This protein binds this small molecule.
Small molecule (SMILES): CC(=O)N[C@@H]1[C@@H](O)[C@H](O)[C@@H](CO)O[C@H]1O

Sequence of chain 1.A:
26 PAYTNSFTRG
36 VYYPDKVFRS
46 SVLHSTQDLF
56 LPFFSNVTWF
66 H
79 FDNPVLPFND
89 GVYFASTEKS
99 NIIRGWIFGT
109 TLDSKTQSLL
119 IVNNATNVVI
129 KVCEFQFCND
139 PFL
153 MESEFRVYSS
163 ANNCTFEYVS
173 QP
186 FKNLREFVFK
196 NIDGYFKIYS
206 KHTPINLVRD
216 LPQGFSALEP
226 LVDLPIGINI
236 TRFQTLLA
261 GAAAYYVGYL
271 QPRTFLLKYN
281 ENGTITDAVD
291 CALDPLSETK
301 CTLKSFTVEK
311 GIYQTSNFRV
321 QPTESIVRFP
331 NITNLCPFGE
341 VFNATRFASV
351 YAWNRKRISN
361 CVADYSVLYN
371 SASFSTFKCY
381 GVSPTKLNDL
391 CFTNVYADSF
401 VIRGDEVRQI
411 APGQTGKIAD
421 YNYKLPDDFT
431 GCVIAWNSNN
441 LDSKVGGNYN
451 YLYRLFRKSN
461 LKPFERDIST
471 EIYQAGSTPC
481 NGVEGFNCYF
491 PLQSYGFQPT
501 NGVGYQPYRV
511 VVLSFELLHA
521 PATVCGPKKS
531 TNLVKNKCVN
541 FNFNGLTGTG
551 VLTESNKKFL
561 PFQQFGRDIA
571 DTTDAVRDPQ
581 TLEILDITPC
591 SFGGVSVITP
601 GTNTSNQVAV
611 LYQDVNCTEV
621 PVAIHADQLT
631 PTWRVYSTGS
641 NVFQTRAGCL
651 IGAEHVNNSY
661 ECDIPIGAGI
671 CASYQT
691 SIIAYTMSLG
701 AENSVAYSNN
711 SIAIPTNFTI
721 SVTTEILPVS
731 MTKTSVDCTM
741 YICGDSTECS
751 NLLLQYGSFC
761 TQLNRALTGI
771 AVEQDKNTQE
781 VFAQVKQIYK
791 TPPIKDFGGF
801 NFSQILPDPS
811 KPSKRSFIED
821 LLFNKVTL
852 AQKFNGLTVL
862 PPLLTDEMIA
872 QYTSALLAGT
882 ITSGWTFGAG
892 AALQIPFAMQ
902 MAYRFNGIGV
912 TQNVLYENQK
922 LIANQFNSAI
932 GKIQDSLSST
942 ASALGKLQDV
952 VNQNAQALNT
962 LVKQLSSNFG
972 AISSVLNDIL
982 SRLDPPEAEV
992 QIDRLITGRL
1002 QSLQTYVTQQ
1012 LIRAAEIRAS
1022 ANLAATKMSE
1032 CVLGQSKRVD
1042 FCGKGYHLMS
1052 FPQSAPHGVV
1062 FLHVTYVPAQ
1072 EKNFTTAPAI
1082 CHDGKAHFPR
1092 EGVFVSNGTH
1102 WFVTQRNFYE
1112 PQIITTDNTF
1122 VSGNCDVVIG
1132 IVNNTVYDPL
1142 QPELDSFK

Binding-site contacts:
Ligand atom C4 contacts residue ASN1074 of chain 1.A at 4.2 Å.
Ligand atom C1 contacts residue ASN1074 of chain 1.A at 1.5 Å.
Ligand atom C8 contacts residue ASN1074 of chain 1.A at 3.7 Å.
Ligand atom C8 contacts residue THR1076 of chain 1.A at 4.5 Å.
Ligand atom C2 contacts residue ASN1074 of chain 1.A at 2.7 Å.
Ligand atom O7 contacts residue THR1076 of chain 1.A at 3.8 Å.
Ligand atom O7 contacts residue ASN1074 of chain 1.A at 4.1 Å.
Ligand atom C5 contacts residue ASN1074 of chain 1.A at 3.6 Å.
Ligand atom O5 contacts residue ASN1074 of chain 1.A at 2.2 Å (h-bond).
Ligand atom C7 contacts residue ASN1074 of chain 1.A at 3.6 Å.
Ligand atom N2 contacts residue ASN1074 of chain 1.A at 3.3 Å.
Ligand atom C3 contacts residue ASN1074 of chain 1.A at 3.9 Å.